Sequence of chain 1.A:
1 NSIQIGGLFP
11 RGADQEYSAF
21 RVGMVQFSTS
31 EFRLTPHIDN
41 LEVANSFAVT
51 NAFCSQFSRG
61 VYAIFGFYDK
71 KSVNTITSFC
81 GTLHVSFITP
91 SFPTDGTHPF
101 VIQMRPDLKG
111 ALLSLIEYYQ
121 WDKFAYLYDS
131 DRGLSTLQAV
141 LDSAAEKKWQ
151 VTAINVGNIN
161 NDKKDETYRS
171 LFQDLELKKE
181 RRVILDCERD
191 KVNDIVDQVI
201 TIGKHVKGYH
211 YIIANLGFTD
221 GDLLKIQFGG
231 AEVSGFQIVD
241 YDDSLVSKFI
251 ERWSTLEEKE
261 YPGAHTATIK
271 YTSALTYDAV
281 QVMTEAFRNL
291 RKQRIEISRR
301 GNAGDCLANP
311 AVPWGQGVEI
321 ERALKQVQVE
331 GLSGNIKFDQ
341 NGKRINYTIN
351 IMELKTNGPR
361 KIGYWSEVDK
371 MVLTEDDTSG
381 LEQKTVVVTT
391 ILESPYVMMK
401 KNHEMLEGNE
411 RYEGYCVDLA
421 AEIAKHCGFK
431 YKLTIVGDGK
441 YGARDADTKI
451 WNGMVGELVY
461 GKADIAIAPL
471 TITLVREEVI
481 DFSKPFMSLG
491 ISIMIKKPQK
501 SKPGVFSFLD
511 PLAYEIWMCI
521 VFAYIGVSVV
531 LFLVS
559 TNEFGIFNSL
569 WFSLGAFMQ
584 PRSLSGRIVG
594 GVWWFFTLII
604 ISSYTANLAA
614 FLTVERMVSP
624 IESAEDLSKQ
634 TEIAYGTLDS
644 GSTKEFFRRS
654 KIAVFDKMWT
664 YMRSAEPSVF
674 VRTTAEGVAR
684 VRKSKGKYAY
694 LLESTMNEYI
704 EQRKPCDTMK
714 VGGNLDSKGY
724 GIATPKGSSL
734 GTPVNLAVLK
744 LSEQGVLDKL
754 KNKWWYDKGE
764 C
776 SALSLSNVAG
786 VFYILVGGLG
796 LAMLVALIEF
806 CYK

Binding-site contacts:
Ligand atom OAQ contacts residue THR677 of chain 1.A at 2.9 Å (h-bond).
Ligand atom OAB contacts residue ARG476 of chain 1.A at 3.4 Å (salt-bridge).
Ligand atom NAY contacts residue TYR441 of chain 1.A at 3.7 Å.
Ligand atom FAF contacts residue THR698 of chain 1.A at 3.3 Å.
Ligand atom CAV contacts residue TYR441 of chain 1.A at 3.3 Å (hydrophobic).
Ligand atom FAH contacts residue GLU393 of chain 1.A at 3.3 Å.
Ligand atom CAW contacts residue TYR441 of chain 1.A at 3.5 Å (hydrophobic).
Ligand atom OAD contacts residue SER645 of chain 1.A at 3.4 Å (h-bond).
Ligand atom OAE contacts residue SER645 of chain 1.A at 2.7 Å (h-bond).
Ligand atom OAA contacts residue LEU470 of chain 1.A at 3.6 Å.
Ligand atom OAB contacts residue TYR441 of chain 1.A at 3.9 Å.
Ligand atom OAA contacts residue TYR441 of chain 1.A at 3.7 Å.
Ligand atom OAE contacts residue GLY644 of chain 1.A at 3.3 Å.
Ligand atom OAD contacts residue GLY644 of chain 1.A at 3.8 Å.
Ligand atom CAJ contacts residue PRO469 of chain 1.A at 3.6 Å (hydrophobic).
Ligand atom CAS contacts residue TYR441 of chain 1.A at 3.3 Å (hydrophobic).
Ligand atom CAZ contacts residue TYR441 of chain 1.A at 3.6 Å (hydrophobic).
Ligand atom FAG contacts residue TYR723 of chain 1.A at 3.4 Å.
Ligand atom CAT contacts residue TYR441 of chain 1.A at 3.4 Å (hydrophobic).
Ligand atom CAJ contacts residue TYR723 of chain 1.A at 3.4 Å (hydrophobic).
Ligand atom CAT contacts residue THR471 of chain 1.A at 3.0 Å.
Ligand atom OAA contacts residue ARG476 of chain 1.A at 3.0 Å (salt-bridge).
Ligand atom NAP contacts residue PRO469 of chain 1.A at 3.2 Å (h-bond).
Ligand atom CAZ contacts residue TYR723 of chain 1.A at 3.5 Å (hydrophobic).
Ligand atom FAF contacts residue TYR723 of chain 1.A at 3.0 Å.
Ligand atom OAC contacts residue SER645 of chain 1.A at 2.5 Å (h-bond).
Ligand atom CAU contacts residue TYR441 of chain 1.A at 3.7 Å (hydrophobic).
Ligand atom CAN contacts residue GLU393 of chain 1.A at 3.3 Å.
Ligand atom FAG contacts residue PRO469 of chain 1.A at 3.3 Å.
Ligand atom PBA contacts residue SER645 of chain 1.A at 3.4 Å.
Ligand atom CAJ contacts residue TYR441 of chain 1.A at 3.2 Å (hydrophobic).
Ligand atom NAP contacts residue THR471 of chain 1.A at 3.1 Å (h-bond).
Ligand atom CAU contacts residue THR471 of chain 1.A at 3.9 Å.
Ligand atom NAP contacts residue TYR441 of chain 1.A at 3.3 Å.
Ligand atom OAA contacts residue THR471 of chain 1.A at 2.9 Å (h-bond).
Ligand atom FAG contacts residue TYR441 of chain 1.A at 3.3 Å.
Ligand atom CAL contacts residue THR677 of chain 1.A at 3.2 Å.
Ligand atom FAH contacts residue TYR441 of chain 1.A at 3.6 Å.
Ligand atom CAK contacts residue THR677 of chain 1.A at 3.7 Å.
Ligand atom CAS contacts residue TYR723 of chain 1.A at 3.6 Å (hydrophobic).

This small molecule binds to this protein.
Small molecule (SMILES): O=c1[nH]c2cc(C(F)(F)F)c(N3CCOCC3)cc2n(CP(=O)(O)O)c1=O